Binding-site contacts:
Ligand atom O3B contacts residue GLY142 of chain 1.G at 3.0 Å (h-bond).
Ligand atom O2A contacts residue CYS12 of chain 1.G at 3.3 Å (h-bond).
Ligand atom O6 contacts residue TYR222 of chain 1.G at 3.2 Å.
Ligand atom O3G contacts residue GLY142 of chain 1.G at 3.6 Å.
Ligand atom N1 contacts residue ASN226 of chain 1.G at 3.0 Å (h-bond).
Ligand atom O6 contacts residue GLN15 of chain 1.G at 3.0 Å (h-bond).
Ligand atom C4 contacts residue TYR222 of chain 1.G at 3.6 Å (hydrophobic).
Ligand atom O6 contacts residue ASN226 of chain 1.G at 3.4 Å (h-bond).
Ligand atom O1B contacts residue MG1 of chain 1.Z at 3.0 Å.
Ligand atom O3G contacts residue ALA97 of chain 1.G at 3.2 Å.
Ligand atom C8 contacts residue TYR222 of chain 1.G at 3.7 Å (hydrophobic).
Ligand atom O1G contacts residue ASN99 of chain 1.G at 2.7 Å (h-bond).
Ligand atom O4' contacts residue SER138 of chain 1.G at 3.2 Å (h-bond).
Ligand atom O3' contacts residue ASP177 of chain 1.G at 3.6 Å.
Ligand atom O1B contacts residue GLN11 of chain 1.G at 3.4 Å (h-bond).
Ligand atom O3B contacts residue THR143 of chain 1.G at 3.0 Å (h-bond).
Ligand atom N2 contacts residue VAL169 of chain 1.G at 3.7 Å.
Ligand atom O3B contacts residue GLY141 of chain 1.G at 3.7 Å.
Ligand atom C5 contacts residue TYR222 of chain 1.G at 3.3 Å (hydrophobic).
Ligand atom C3A contacts residue MG1 of chain 1.Z at 3.5 Å.
Ligand atom N2 contacts residue ASN204 of chain 1.G at 3.2 Å (h-bond).
Ligand atom C2 contacts residue TYR222 of chain 1.G at 3.6 Å (hydrophobic).
Ligand atom O2B contacts residue GLY144 of chain 1.G at 3.3 Å (h-bond).
Ligand atom O2A contacts residue GLN11 of chain 1.G at 2.9 Å (h-bond).
Ligand atom N3 contacts residue ASN204 of chain 1.G at 3.4 Å (h-bond).
Ligand atom O3G contacts residue GLY98 of chain 1.G at 3.0 Å (h-bond).
Ligand atom PB contacts residue MG1 of chain 1.Z at 3.7 Å.
Ligand atom N7 contacts residue TYR222 of chain 1.G at 3.6 Å.
Ligand atom O1B contacts residue GLY10 of chain 1.G at 3.6 Å.
Ligand atom O3G contacts residue ASN99 of chain 1.G at 3.2 Å (h-bond).
Ligand atom N2 contacts residue ASN226 of chain 1.G at 3.5 Å (h-bond).
Ligand atom C6 contacts residue TYR222 of chain 1.G at 3.1 Å (hydrophobic).
Ligand atom O3G contacts residue THR143 of chain 1.G at 3.7 Å.
Ligand atom N1 contacts residue TYR222 of chain 1.G at 3.3 Å.
Ligand atom O3' contacts residue GLU181 of chain 1.G at 3.3 Å (salt-bridge).
Ligand atom O5' contacts residue SER138 of chain 1.G at 3.4 Å (h-bond).
Ligand atom O2G contacts residue MG1 of chain 1.Z at 2.6 Å.
Ligand atom O1A contacts residue GLN11 of chain 1.G at 3.5 Å.
Ligand atom N9 contacts residue TYR222 of chain 1.G at 3.6 Å (h-bond).
Ligand atom O2B contacts residue GLY141 of chain 1.G at 3.5 Å.

Sequence of chain 1.G:
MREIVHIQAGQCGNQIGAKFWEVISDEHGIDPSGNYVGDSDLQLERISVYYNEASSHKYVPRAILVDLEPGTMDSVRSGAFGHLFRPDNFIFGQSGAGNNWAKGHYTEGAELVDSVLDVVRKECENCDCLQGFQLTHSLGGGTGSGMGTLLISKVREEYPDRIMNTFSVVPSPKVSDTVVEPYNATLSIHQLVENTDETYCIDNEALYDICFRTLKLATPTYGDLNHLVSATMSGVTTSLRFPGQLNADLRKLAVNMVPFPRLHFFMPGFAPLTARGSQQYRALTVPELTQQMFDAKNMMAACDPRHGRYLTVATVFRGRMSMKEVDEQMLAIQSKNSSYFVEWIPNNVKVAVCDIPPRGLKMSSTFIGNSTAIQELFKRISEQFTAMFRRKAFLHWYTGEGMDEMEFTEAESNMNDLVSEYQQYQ

This small molecule binds to this protein.
Small molecule (SMILES): Nc1nc2c(ncn2[C@@H]2O[C@H](CO[P](=O)(O)C[P](=O)(O)OP(=O)(O)O)[C@@H](O)[C@H]2O)c(=O)[nH]1